Binding-site contacts:
Ligand atom C4 contacts residue NAG2 of chain 1.X at 3.4 Å.
Ligand atom C6 contacts residue NAG1 of chain 1.BB at 3.8 Å.
Ligand atom C5 contacts residue NAG2 of chain 1.X at 3.4 Å.
Ligand atom C7 contacts residue ASN332 of chain 1.G at 3.0 Å.
Ligand atom C2 contacts residue NAG2 of chain 1.X at 4.3 Å.
Ligand atom C4 contacts residue ASN332 of chain 1.G at 4.2 Å.
Ligand atom C7 contacts residue NAG1 of chain 1.X at 4.4 Å.
Ligand atom O7 contacts residue ASN332 of chain 1.G at 2.7 Å (h-bond).
Ligand atom C8 contacts residue GLY335 of chain 1.G at 3.8 Å.
Ligand atom O3 contacts residue NAG1 of chain 1.X at 4.3 Å.
Ligand atom C5 contacts residue NAG1 of chain 1.X at 4.2 Å.
Ligand atom O5 contacts residue NAG2 of chain 1.X at 4.3 Å.
Ligand atom N2 contacts residue ASN332 of chain 1.G at 2.9 Å (h-bond).
Ligand atom C3 contacts residue NAG2 of chain 1.X at 3.3 Å.
Ligand atom C6 contacts residue NAG1 of chain 1.X at 4.0 Å.
Ligand atom C6 contacts residue NAG2 of chain 1.X at 4.4 Å.
Ligand atom O4 contacts residue NAG2 of chain 1.X at 3.1 Å (h-bond).
Ligand atom O7 contacts residue NAG1 of chain 1.X at 3.7 Å.
Ligand atom O5 contacts residue ASN332 of chain 1.G at 2.4 Å (h-bond).
Ligand atom C1 contacts residue ASN332 of chain 1.G at 1.4 Å.
Ligand atom C1 contacts residue NAG2 of chain 1.X at 4.2 Å.
Ligand atom O7 contacts residue ASN355 of chain 1.G at 4.3 Å.
Ligand atom O3 contacts residue NAG2 of chain 1.X at 4.2 Å.
Ligand atom C8 contacts residue THR341 of chain 1.G at 3.9 Å.
Ligand atom O5 contacts residue NAG1 of chain 1.X at 4.3 Å.
Ligand atom C5 contacts residue ASN332 of chain 1.G at 3.7 Å.
Ligand atom C2 contacts residue ASN332 of chain 1.G at 2.5 Å.
Ligand atom C8 contacts residue SER333 of chain 1.G at 3.8 Å.
Ligand atom N2 contacts residue SER333 of chain 1.G at 4.3 Å.
Ligand atom O6 contacts residue NAG1 of chain 1.X at 3.5 Å (h-bond).
Ligand atom C3 contacts residue ASN332 of chain 1.G at 3.8 Å.
Ligand atom C7 contacts residue SER333 of chain 1.G at 4.1 Å.
Ligand atom O6 contacts residue NAG1 of chain 1.BB at 4.0 Å.
Ligand atom C8 contacts residue ASN332 of chain 1.G at 4.3 Å.

Sequence of chain 1.G:
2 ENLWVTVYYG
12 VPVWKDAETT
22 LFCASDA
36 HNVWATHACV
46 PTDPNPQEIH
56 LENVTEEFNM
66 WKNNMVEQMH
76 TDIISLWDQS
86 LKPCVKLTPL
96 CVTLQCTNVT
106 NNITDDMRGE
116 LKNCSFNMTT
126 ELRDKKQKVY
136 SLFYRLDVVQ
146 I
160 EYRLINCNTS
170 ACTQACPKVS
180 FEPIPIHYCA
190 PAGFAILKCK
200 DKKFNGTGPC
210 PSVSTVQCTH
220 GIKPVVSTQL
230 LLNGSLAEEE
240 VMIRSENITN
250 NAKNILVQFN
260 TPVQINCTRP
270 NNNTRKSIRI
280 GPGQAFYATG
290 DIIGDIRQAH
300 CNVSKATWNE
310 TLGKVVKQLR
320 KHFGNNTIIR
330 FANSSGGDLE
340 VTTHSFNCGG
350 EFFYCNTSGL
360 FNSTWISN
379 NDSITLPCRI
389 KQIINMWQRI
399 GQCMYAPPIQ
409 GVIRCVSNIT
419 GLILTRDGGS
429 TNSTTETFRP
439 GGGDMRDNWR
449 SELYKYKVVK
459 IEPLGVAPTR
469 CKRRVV

The protein below binds the small molecule below.
Small molecule (SMILES): CC(=O)N[C@H]1[C@H](O[C@H]2[C@H](O)[C@@H](NC(C)=O)CO[C@@H]2CO)O[C@H](CO)[C@@H](O)[C@@H]1O